Sequence of chain 1.M:
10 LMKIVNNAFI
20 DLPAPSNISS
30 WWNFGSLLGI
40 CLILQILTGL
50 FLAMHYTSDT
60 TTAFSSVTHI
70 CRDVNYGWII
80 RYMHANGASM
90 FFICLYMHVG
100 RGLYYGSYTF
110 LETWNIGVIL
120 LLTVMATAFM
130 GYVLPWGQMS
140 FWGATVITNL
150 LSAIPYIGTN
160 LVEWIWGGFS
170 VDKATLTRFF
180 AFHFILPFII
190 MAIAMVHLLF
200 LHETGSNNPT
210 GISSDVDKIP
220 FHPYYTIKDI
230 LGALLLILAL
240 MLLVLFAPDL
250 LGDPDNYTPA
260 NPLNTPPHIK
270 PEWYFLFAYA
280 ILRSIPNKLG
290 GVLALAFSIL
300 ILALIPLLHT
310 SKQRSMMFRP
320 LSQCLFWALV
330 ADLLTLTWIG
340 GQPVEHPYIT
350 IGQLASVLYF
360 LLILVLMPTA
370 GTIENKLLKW

Binding-site contacts:
Ligand atom C2' contacts residue LEU249 of chain 1.M at 4.3 Å (hydrophobic).
Ligand atom C4 contacts residue LYS269 of chain 1.M at 4.0 Å.
Ligand atom O2 contacts residue LEU250 of chain 1.M at 4.1 Å.
Ligand atom C3 contacts residue LYS269 of chain 1.M at 3.8 Å.
Ligand atom C4 contacts residue LEU249 of chain 1.M at 4.5 Å (hydrophobic).
Ligand atom C2 contacts residue GLY251 of chain 1.M at 4.3 Å.
Ligand atom O4 contacts residue HIS121 of chain 1.N at 3.8 Å.
Ligand atom O3 contacts residue LEU250 of chain 1.M at 3.8 Å.
Ligand atom O5 contacts residue LEU249 of chain 1.M at 3.9 Å.
Ligand atom O1 contacts residue LEU249 of chain 1.M at 3.6 Å.
Ligand atom O6 contacts residue HIS121 of chain 1.N at 4.2 Å.
Ligand atom O4 contacts residue ASP252 of chain 1.M at 4.4 Å.
Ligand atom O2 contacts residue LEU249 of chain 1.M at 4.2 Å.
Ligand atom O3 contacts residue LYS269 of chain 1.M at 4.0 Å.
Ligand atom O4 contacts residue PRO253 of chain 1.M at 4.3 Å.
Ligand atom C4' contacts residue LEU249 of chain 1.M at 4.4 Å (hydrophobic).
Ligand atom C1 contacts residue LEU249 of chain 1.M at 3.9 Å (hydrophobic).
Ligand atom O3 contacts residue ASP252 of chain 1.M at 4.5 Å.
Ligand atom O2 contacts residue TRP272 of chain 1.M at 3.5 Å.
Ligand atom O4 contacts residue LYS269 of chain 1.M at 3.2 Å.
Ligand atom C3 contacts residue LEU249 of chain 1.M at 4.5 Å (hydrophobic).
Ligand atom C5 contacts residue LYS269 of chain 1.M at 4.0 Å.
Ligand atom C3 contacts residue GLY251 of chain 1.M at 3.9 Å.
Ligand atom C6 contacts residue HIS121 of chain 1.N at 3.4 Å.
Ligand atom C2 contacts residue LEU250 of chain 1.M at 4.2 Å (hydrophobic).
Ligand atom C2 contacts residue LEU249 of chain 1.M at 3.5 Å (hydrophobic).
Ligand atom O3 contacts residue GLY251 of chain 1.M at 3.4 Å (h-bond).
Ligand atom O4 contacts residue GLY251 of chain 1.M at 3.8 Å.
Ligand atom C4' contacts residue LEU250 of chain 1.M at 4.1 Å (hydrophobic).
Ligand atom C4 contacts residue GLY251 of chain 1.M at 3.5 Å.

Sequence of chain 1.N:
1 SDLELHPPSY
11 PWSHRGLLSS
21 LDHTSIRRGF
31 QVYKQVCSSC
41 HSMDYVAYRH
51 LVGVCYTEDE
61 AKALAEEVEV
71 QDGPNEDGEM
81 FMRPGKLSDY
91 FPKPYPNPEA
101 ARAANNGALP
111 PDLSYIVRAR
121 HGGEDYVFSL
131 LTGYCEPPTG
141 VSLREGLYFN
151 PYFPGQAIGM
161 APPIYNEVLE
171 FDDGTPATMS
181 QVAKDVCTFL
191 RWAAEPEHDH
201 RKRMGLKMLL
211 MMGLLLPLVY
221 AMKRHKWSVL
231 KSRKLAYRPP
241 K

The small molecule below binds the protein below.
Small molecule (SMILES): CCCCCCO[C@@H]1O[C@H](CO)[C@@H](O)[C@H](O)[C@H]1O